Sequence of chain 1.E:
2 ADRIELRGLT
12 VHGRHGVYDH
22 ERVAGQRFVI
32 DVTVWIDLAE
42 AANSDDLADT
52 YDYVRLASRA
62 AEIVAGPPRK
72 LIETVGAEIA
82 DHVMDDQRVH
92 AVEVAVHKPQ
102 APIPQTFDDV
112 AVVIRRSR

Binding-site contacts:
Ligand atom C11 contacts residue GLU22 of chain 1.G at 3.3 Å.
Ligand atom O4 contacts residue GLU22 of chain 1.G at 3.1 Å (salt-bridge).
Ligand atom N7 contacts residue GLU74 of chain 1.G at 2.8 Å (salt-bridge).
Ligand atom C9 contacts residue LEU72 of chain 1.G at 3.9 Å (hydrophobic).
Ligand atom C10 contacts residue TYR54 of chain 1.E at 3.3 Å (hydrophobic).
Ligand atom C10 contacts residue LEU48 of chain 1.E at 3.4 Å (hydrophobic).
Ligand atom N5 contacts residue TYR54 of chain 1.E at 3.1 Å.
Ligand atom C6 contacts residue TYR52 of chain 1.E at 3.8 Å (hydrophobic).
Ligand atom C11 contacts residue LYS99 of chain 1.G at 3.7 Å.
Ligand atom N6 contacts residue GLU74 of chain 1.G at 2.8 Å (salt-bridge).
Ligand atom C3 contacts residue VAL55 of chain 1.E at 3.6 Å (hydrophobic).
Ligand atom C11 contacts residue VAL18 of chain 1.G at 3.4 Å (hydrophobic).
Ligand atom N5 contacts residue ASP53 of chain 1.E at 3.7 Å.
Ligand atom C9 contacts residue TYR54 of chain 1.E at 3.4 Å (hydrophobic).
Ligand atom C6 contacts residue GLU74 of chain 1.G at 3.6 Å.
Ligand atom O4 contacts residue GLY17 of chain 1.G at 3.2 Å.
Ligand atom N1 contacts residue VAL18 of chain 1.G at 3.5 Å.
Ligand atom N6 contacts residue THR51 of chain 1.E at 3.6 Å.
Ligand atom O8 contacts residue GLU74 of chain 1.G at 3.5 Å (salt-bridge).
Ligand atom O8 contacts residue LEU72 of chain 1.G at 3.3 Å.
Ligand atom C11 contacts residue TYR54 of chain 1.E at 3.9 Å (hydrophobic).
Ligand atom C8 contacts residue TYR54 of chain 1.E at 3.6 Å (hydrophobic).
Ligand atom N4 contacts residue ASP53 of chain 1.E at 2.9 Å (salt-bridge).
Ligand atom C10 contacts residue ASP53 of chain 1.E at 3.8 Å.
Ligand atom O4 contacts residue VAL18 of chain 1.G at 2.8 Å (h-bond).
Ligand atom N6 contacts residue TYR52 of chain 1.E at 3.0 Å (h-bond).
Ligand atom C8 contacts residue GLU74 of chain 1.G at 3.6 Å.
Ligand atom C9 contacts residue LEU48 of chain 1.E at 3.8 Å (hydrophobic).
Ligand atom N1 contacts residue TYR54 of chain 1.E at 3.7 Å.
Ligand atom N4 contacts residue LEU48 of chain 1.E at 3.5 Å.
Ligand atom C3 contacts residue ASP53 of chain 1.E at 3.5 Å.
Ligand atom C2 contacts residue VAL18 of chain 1.G at 3.5 Å (hydrophobic).
Ligand atom C6 contacts residue TYR54 of chain 1.E at 3.4 Å (hydrophobic).
Ligand atom O4 contacts residue LYS99 of chain 1.G at 2.8 Å (salt-bridge).
Ligand atom O8 contacts residue ILE73 of chain 1.G at 3.0 Å (h-bond).
Ligand atom C2 contacts residue TYR54 of chain 1.E at 3.6 Å (hydrophobic).
Ligand atom N4 contacts residue TYR54 of chain 1.E at 3.6 Å.
Ligand atom C8 contacts residue LEU72 of chain 1.G at 3.6 Å (hydrophobic).
Ligand atom N5 contacts residue LEU48 of chain 1.E at 3.7 Å.
Ligand atom C3 contacts residue TYR54 of chain 1.E at 3.8 Å (hydrophobic).

Sequence of chain 1.G:
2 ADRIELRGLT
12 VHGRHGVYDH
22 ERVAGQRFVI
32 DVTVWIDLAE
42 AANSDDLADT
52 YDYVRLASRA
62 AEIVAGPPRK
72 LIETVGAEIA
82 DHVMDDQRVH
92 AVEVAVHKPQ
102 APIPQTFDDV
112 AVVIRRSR

The small molecule below binds the protein below.
Small molecule (SMILES): Nc1nc2c(c(=O)[nH]1)N=C(CO)CN2